This small molecule binds to this protein.
Small molecule (SMILES): Cc1ncc(COP(=O)(O)O)c(C/N=C(\C=C\CP(=O)(O)O)C(=O)O)c1O

Sequence of chain 1.A:
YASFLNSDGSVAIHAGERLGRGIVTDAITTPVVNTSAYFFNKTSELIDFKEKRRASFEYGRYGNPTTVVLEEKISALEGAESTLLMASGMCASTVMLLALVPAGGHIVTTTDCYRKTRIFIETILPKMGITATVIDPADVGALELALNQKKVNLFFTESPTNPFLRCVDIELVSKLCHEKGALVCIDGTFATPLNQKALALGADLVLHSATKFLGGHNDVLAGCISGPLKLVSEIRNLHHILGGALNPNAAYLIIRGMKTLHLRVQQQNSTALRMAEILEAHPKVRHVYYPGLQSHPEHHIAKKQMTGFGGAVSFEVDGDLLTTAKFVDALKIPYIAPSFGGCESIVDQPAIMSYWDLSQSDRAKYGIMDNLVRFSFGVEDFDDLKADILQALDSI

Sequence of chain 1.C:
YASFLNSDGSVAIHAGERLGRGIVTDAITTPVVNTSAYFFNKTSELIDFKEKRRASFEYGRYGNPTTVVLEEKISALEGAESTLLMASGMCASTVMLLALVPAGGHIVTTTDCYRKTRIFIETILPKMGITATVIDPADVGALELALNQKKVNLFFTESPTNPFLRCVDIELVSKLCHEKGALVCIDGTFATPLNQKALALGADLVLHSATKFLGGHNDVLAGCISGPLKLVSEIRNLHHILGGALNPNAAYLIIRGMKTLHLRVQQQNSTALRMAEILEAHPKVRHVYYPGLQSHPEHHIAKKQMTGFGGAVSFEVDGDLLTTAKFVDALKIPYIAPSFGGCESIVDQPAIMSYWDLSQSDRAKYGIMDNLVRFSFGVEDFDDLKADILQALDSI

Binding-site contacts:
Ligand atom C2A contacts residue GLU207 of chain 1.A at 3.5 Å.
Ligand atom OG1 contacts residue SER403 of chain 1.A at 3.5 Å.
Ligand atom C2A contacts residue THR238 of chain 1.A at 3.4 Å.
Ligand atom N1 contacts residue THR238 of chain 1.A at 3.5 Å (h-bond).
Ligand atom OG2 contacts residue GLU107 of chain 1.C at 2.9 Å (salt-bridge).
Ligand atom O3B contacts residue SER388 of chain 1.A at 3.0 Å (h-bond).
Ligand atom OG3 contacts residue PRO387 of chain 1.A at 2.9 Å.
Ligand atom OP1 contacts residue GLY138 of chain 1.A at 2.8 Å (h-bond).
Ligand atom O2B contacts residue ASN211 of chain 1.A at 3.5 Å (h-bond).
Ligand atom CEI contacts residue TYR111 of chain 1.C at 3.6 Å (hydrophobic).
Ligand atom O2B contacts residue ARG423 of chain 1.A at 2.6 Å (salt-bridge).
Ligand atom OP4 contacts residue SER258 of chain 1.A at 3.2 Å (h-bond).
Ligand atom OP2 contacts residue TYR108 of chain 1.C at 2.8 Å (h-bond).
Ligand atom OP3 contacts residue GLY138 of chain 1.A at 3.1 Å (h-bond).
Ligand atom PG contacts residue GLU107 of chain 1.C at 3.7 Å.
Ligand atom OP4 contacts residue MET139 of chain 1.A at 3.5 Å (h-bond).
Ligand atom C2 contacts residue ASP236 of chain 1.A at 3.6 Å.
Ligand atom C6 contacts residue ASP236 of chain 1.A at 3.6 Å.
Ligand atom P contacts residue GLY138 of chain 1.A at 3.3 Å.
Ligand atom N1 contacts residue ASP236 of chain 1.A at 2.8 Å (salt-bridge).
Ligand atom CGI contacts residue TYR163 of chain 1.A at 3.1 Å (hydrophobic).
Ligand atom OP4 contacts residue GLY138 of chain 1.A at 3.3 Å.
Ligand atom N4A contacts residue LYS261 of chain 1.A at 3.7 Å.
Ligand atom OP3 contacts residue ARG110 of chain 1.C at 3.0 Å (salt-bridge).
Ligand atom OG2 contacts residue TYR111 of chain 1.C at 2.9 Å.
Ligand atom OP3 contacts residue MET139 of chain 1.A at 2.6 Å (h-bond).
Ligand atom P contacts residue ARG110 of chain 1.C at 3.3 Å.
Ligand atom O3B contacts residue LYS261 of chain 1.A at 3.6 Å.
Ligand atom CBC contacts residue ARG423 of chain 1.A at 3.3 Å.
Ligand atom P contacts residue MET139 of chain 1.A at 3.6 Å.
Ligand atom OP3 contacts residue SER137 of chain 1.A at 3.2 Å (h-bond).
Ligand atom CEI contacts residue TYR108 of chain 1.C at 3.6 Å (hydrophobic).
Ligand atom OG3 contacts residue GLU107 of chain 1.C at 3.6 Å.
Ligand atom CEI contacts residue TYR163 of chain 1.A at 3.2 Å (hydrophobic).
Ligand atom OP1 contacts residue SER258 of chain 1.A at 3.1 Å (h-bond).
Ligand atom C2A contacts residue ASP236 of chain 1.A at 3.4 Å.
Ligand atom OP1 contacts residue THR260 of chain 1.A at 2.7 Å (h-bond).
Ligand atom CAI contacts residue LYS261 of chain 1.A at 3.5 Å.
Ligand atom OP2 contacts residue ARG110 of chain 1.C at 2.6 Å (salt-bridge).
Ligand atom O3B contacts residue ARG423 of chain 1.A at 3.1 Å (salt-bridge).